Binding-site contacts:
Ligand atom NE contacts residue LEU234 of chain 2.A at 3.7 Å.
Ligand atom O contacts residue VAL183 of chain 2.A at 3.4 Å.
Ligand atom CZ3 contacts residue TLQ1 of chain 2.C at 3.6 Å.
Ligand atom O contacts residue LEU234 of chain 2.A at 3.7 Å.
Ligand atom CB contacts residue ASN180 of chain 2.A at 3.4 Å.
Ligand atom C contacts residue LEU179 of chain 2.A at 3.6 Å (hydrophobic).
Ligand atom N contacts residue LEU179 of chain 2.A at 3.4 Å.
Ligand atom O contacts residue ASN231 of chain 2.A at 2.8 Å (h-bond).
Ligand atom CG contacts residue GLU187 of chain 2.A at 3.7 Å.
Ligand atom O1P contacts residue ARG61 of chain 2.A at 2.8 Å (salt-bridge).
Ligand atom CB contacts residue ASN231 of chain 2.A at 3.6 Å.
Ligand atom CA contacts residue ASN180 of chain 2.A at 3.5 Å.
Ligand atom CB contacts residue ASN231 of chain 2.A at 3.6 Å.
Ligand atom O3P contacts residue TYR135 of chain 2.A at 2.5 Å (h-bond).
Ligand atom CB contacts residue TRP235 of chain 2.A at 3.6 Å (hydrophobic).
Ligand atom C contacts residue ASN180 of chain 2.A at 3.5 Å.
Ligand atom CA contacts residue ASN180 of chain 2.A at 3.7 Å.
Ligand atom CA contacts residue ASN231 of chain 2.A at 3.6 Å.
Ligand atom O1P contacts residue ARG134 of chain 2.A at 2.8 Å (salt-bridge).
Ligand atom CE3 contacts residue LYS54 of chain 2.A at 3.7 Å.
Ligand atom CA contacts residue ASN231 of chain 2.A at 3.6 Å.
Ligand atom O contacts residue LEU179 of chain 2.A at 3.6 Å.
Ligand atom O contacts residue LYS54 of chain 2.A at 3.1 Å (salt-bridge).
Ligand atom C contacts residue ASN231 of chain 2.A at 3.6 Å.
Ligand atom CA contacts residue LEU179 of chain 2.A at 3.5 Å (hydrophobic).
Ligand atom NE2 contacts residue VAL51 of chain 2.A at 3.6 Å.
Ligand atom N contacts residue ASN180 of chain 2.A at 2.7 Å (h-bond).
Ligand atom CD2 contacts residue TLQ1 of chain 2.C at 3.6 Å.
Ligand atom NE1 contacts residue TLQ1 of chain 2.C at 3.4 Å.
Ligand atom CZ2 contacts residue TLQ1 of chain 2.C at 3.3 Å.
Ligand atom CB contacts residue ASN180 of chain 2.A at 3.6 Å.
Ligand atom CD1 contacts residue TLQ1 of chain 2.C at 3.7 Å.
Ligand atom CH2 contacts residue TLQ1 of chain 2.C at 3.6 Å.
Ligand atom CG contacts residue LEU234 of chain 2.A at 3.6 Å (hydrophobic).
Ligand atom P contacts residue ARG61 of chain 2.A at 3.6 Å.
Ligand atom O3P contacts residue ARG134 of chain 2.A at 2.9 Å (salt-bridge).
Ligand atom O2P contacts residue ARG61 of chain 2.A at 2.9 Å (salt-bridge).
Ligand atom N contacts residue ASN231 of chain 2.A at 2.8 Å (h-bond).
Ligand atom CD contacts residue GLU187 of chain 2.A at 3.4 Å.
Ligand atom CE2 contacts residue TLQ1 of chain 2.C at 3.7 Å.

This protein binds this small molecule.
Small molecule (SMILES): C[C@H](NC(=O)[C@H](CC1=c2ccccc2=NC1)NC(=O)[C@H](COP(=O)(O)O)NC(=O)[C@H](CO)NC(=O)[C@@H]1CCCN1C(=O)[C@@H](N)CCCN=C(N)N)C(=O)N[C@H](C=O)CCC(N)=O

Sequence of chain 2.A:
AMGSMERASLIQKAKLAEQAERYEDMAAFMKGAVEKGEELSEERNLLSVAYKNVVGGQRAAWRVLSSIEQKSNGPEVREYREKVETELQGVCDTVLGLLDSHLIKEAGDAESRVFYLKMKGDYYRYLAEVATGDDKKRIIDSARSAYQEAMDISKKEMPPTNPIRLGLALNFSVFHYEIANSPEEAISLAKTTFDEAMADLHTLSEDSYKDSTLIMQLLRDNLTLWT